Sequence of chain 1.C:
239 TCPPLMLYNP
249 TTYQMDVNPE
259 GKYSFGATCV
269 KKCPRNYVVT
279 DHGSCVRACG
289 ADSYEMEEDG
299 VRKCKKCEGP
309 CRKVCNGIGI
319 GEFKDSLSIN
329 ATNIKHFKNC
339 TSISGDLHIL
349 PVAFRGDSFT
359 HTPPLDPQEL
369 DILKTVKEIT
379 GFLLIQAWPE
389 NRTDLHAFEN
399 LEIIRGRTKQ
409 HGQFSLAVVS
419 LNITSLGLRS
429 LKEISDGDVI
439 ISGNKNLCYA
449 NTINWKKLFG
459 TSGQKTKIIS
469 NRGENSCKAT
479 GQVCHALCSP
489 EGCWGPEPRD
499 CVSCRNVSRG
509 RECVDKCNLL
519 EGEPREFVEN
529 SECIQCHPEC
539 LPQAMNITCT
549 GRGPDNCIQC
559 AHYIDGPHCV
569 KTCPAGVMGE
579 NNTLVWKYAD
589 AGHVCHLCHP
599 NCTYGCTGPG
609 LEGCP

Binding-site contacts:
Ligand atom C3 contacts residue ASN337 of chain 1.C at 3.7 Å.
Ligand atom N2 contacts residue LYS336 of chain 1.C at 4.1 Å.
Ligand atom C4 contacts residue ASN337 of chain 1.C at 4.2 Å.
Ligand atom C2 contacts residue ASN337 of chain 1.C at 2.7 Å.
Ligand atom C1 contacts residue ASN337 of chain 1.C at 1.4 Å.
Ligand atom C1 contacts residue LYS336 of chain 1.C at 4.1 Å.
Ligand atom O6 contacts residue ASN337 of chain 1.C at 3.9 Å.
Ligand atom C5 contacts residue ASN337 of chain 1.C at 3.4 Å.
Ligand atom C7 contacts residue ASN337 of chain 1.C at 3.9 Å.
Ligand atom C7 contacts residue LYS336 of chain 1.C at 4.1 Å.
Ligand atom C6 contacts residue ASN337 of chain 1.C at 4.0 Å.
Ligand atom O5 contacts residue ASN337 of chain 1.C at 2.4 Å (h-bond).
Ligand atom N2 contacts residue ASN337 of chain 1.C at 3.0 Å (h-bond).
Ligand atom C8 contacts residue LYS336 of chain 1.C at 4.1 Å.

A protein and the small-molecule ligand that binds it are described below.
Small molecule (SMILES): CC(=O)N[C@H]1[C@H](O[C@H]2[C@H](O)[C@@H](NC(C)=O)CO[C@@H]2CO)O[C@H](CO)[C@@H](O)[C@@H]1O